Binding-site contacts:
Ligand atom C3 contacts residue ILE174 of chain 1.A at 3.9 Å (hydrophobic).
Ligand atom C16 contacts residue ASN118 of chain 1.A at 3.3 Å.
Ligand atom O1 contacts residue ILE174 of chain 1.A at 3.9 Å.
Ligand atom O19 contacts residue VAL116 of chain 1.A at 3.3 Å.
Ligand atom C2 contacts residue ILE174 of chain 1.A at 3.8 Å (hydrophobic).
Ligand atom C1 contacts residue ILE174 of chain 1.A at 3.9 Å (hydrophobic).
Ligand atom C1 contacts residue PHE113 of chain 1.A at 3.8 Å (hydrophobic).
Ligand atom C3 contacts residue ASP175 of chain 1.A at 3.5 Å.
Ligand atom O19 contacts residue VAL66 of chain 1.A at 3.5 Å.
Ligand atom C7 contacts residue VAL53 of chain 1.A at 3.5 Å (hydrophobic).
Ligand atom C8 contacts residue VAL53 of chain 1.A at 3.8 Å (hydrophobic).
Ligand atom C16 contacts residue LEU45 of chain 1.A at 3.9 Å (hydrophobic).
Ligand atom C18 contacts residue VAL53 of chain 1.A at 3.8 Å (hydrophobic).
Ligand atom C2 contacts residue PHE113 of chain 1.A at 3.5 Å (hydrophobic).
Ligand atom O17 contacts residue MET163 of chain 1.A at 3.2 Å.
Ligand atom O6 contacts residue ILE174 of chain 1.A at 3.9 Å.
Ligand atom O6 contacts residue VAL53 of chain 1.A at 3.6 Å.
Ligand atom O3 contacts residue LYS68 of chain 1.A at 2.7 Å (salt-bridge).
Ligand atom C17 contacts residue MET163 of chain 1.A at 3.5 Å (hydrophobic).
Ligand atom O3 contacts residue PHE113 of chain 1.A at 3.6 Å.
Ligand atom O1 contacts residue ILE95 of chain 1.A at 3.5 Å.
Ligand atom C5 contacts residue ILE174 of chain 1.A at 3.4 Å (hydrophobic).
Ligand atom C3 contacts residue LYS68 of chain 1.A at 3.7 Å.
Ligand atom C4 contacts residue ASP175 of chain 1.A at 3.9 Å.
Ligand atom C6 contacts residue ILE174 of chain 1.A at 3.4 Å (hydrophobic).
Ligand atom C7 contacts residue ILE174 of chain 1.A at 3.8 Å (hydrophobic).
Ligand atom O1 contacts residue PHE113 of chain 1.A at 3.6 Å.
Ligand atom C3 contacts residue PHE113 of chain 1.A at 3.8 Å (hydrophobic).
Ligand atom C16 contacts residue MET163 of chain 1.A at 3.6 Å (hydrophobic).
Ligand atom C4 contacts residue LYS68 of chain 1.A at 3.7 Å.
Ligand atom C10 contacts residue LEU45 of chain 1.A at 3.8 Å (hydrophobic).
Ligand atom O17 contacts residue VAL66 of chain 1.A at 3.8 Å.
Ligand atom C19 contacts residue VAL66 of chain 1.A at 3.6 Å (hydrophobic).
Ligand atom C6 contacts residue VAL53 of chain 1.A at 3.8 Å (hydrophobic).
Ligand atom O17 contacts residue VAL116 of chain 1.A at 3.7 Å.
Ligand atom C4 contacts residue ILE174 of chain 1.A at 3.8 Å (hydrophobic).
Ligand atom O3 contacts residue ASP175 of chain 1.A at 3.0 Å (salt-bridge).
Ligand atom O3 contacts residue GLU81 of chain 1.A at 4.0 Å.
Ligand atom C20 contacts residue ILE174 of chain 1.A at 3.7 Å (hydrophobic).
Ligand atom C10 contacts residue ASN118 of chain 1.A at 3.6 Å.

Sequence of chain 1.A:
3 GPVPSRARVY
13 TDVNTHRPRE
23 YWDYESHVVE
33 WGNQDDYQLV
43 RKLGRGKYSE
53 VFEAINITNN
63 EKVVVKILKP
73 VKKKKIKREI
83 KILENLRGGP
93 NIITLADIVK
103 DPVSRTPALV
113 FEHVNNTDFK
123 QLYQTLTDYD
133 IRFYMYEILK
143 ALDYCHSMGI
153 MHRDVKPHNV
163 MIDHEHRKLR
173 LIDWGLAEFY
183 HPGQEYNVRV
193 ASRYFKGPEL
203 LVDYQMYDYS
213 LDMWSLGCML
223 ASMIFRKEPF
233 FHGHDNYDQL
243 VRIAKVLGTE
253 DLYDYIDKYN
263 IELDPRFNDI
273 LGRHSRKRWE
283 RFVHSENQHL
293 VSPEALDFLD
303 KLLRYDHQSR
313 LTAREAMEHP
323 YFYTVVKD

This small molecule binds to this protein.
Small molecule (SMILES): Cc1cc(O)c2c(c1)C(=O)c1cc(O)cc(O)c1C2=O